Sequence of chain 2.B:
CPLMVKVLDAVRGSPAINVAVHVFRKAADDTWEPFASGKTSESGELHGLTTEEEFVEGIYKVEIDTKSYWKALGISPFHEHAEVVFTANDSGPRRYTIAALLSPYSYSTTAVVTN

The protein below binds the small molecule below.
Small molecule (SMILES): C[C@]12CC[C@@H]3c4ccc(O)cc4CC[C@H]3[C@@H]1C[C@@H](Br)[C@@H]2O

Sequence of chain 1.B:
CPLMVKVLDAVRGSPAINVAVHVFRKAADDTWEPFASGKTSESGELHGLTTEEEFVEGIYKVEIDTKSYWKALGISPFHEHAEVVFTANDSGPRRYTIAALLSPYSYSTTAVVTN

Binding-site contacts:
Ligand atom C2 contacts residue LEU17 of chain 1.B at 3.4 Å (hydrophobic).
Ligand atom C17 contacts residue LYS15 of chain 1.B at 3.5 Å.
Ligand atom C15 contacts residue ESZ1 of chain 2.F at 0.6 Å.
Ligand atom C18 contacts residue LYS15 of chain 1.B at 3.7 Å.
Ligand atom BR2 contacts residue ESZ1 of chain 2.F at 2.1 Å.
Ligand atom O1 contacts residue LEU110 of chain 2.B at 3.6 Å.
Ligand atom C3 contacts residue LEU17 of chain 1.B at 3.4 Å (hydrophobic).
Ligand atom C3 contacts residue ALA108 of chain 2.B at 3.3 Å (hydrophobic).
Ligand atom O1 contacts residue ESZ1 of chain 2.F at 1.3 Å.
Ligand atom C2 contacts residue ESZ1 of chain 2.F at 0.9 Å.
Ligand atom C10 contacts residue ESZ1 of chain 2.F at 0.9 Å.
Ligand atom C5 contacts residue ESZ1 of chain 2.F at 0.9 Å.
Ligand atom O3 contacts residue ESZ1 of chain 2.F at 3.5 Å.
Ligand atom C20 contacts residue ESZ1 of chain 2.F at 1.5 Å.
Ligand atom C12 contacts residue ESZ1 of chain 2.F at 0.7 Å.
Ligand atom C14 contacts residue ALA108 of chain 1.B at 3.8 Å (hydrophobic).
Ligand atom C16 contacts residue LYS15 of chain 1.B at 3.6 Å.
Ligand atom C9 contacts residue ESZ1 of chain 2.F at 0.3 Å.
Ligand atom C4 contacts residue LEU17 of chain 1.B at 3.5 Å (hydrophobic).
Ligand atom C18 contacts residue ESZ1 of chain 2.F at 2.3 Å.
Ligand atom C6 contacts residue ESZ1 of chain 2.F at 1.7 Å.
Ligand atom C4 contacts residue ESZ1 of chain 2.F at 0.3 Å.
Ligand atom C16 contacts residue LYS15 of chain 2.B at 3.8 Å.
Ligand atom C3 contacts residue ESZ1 of chain 2.F at 1.6 Å.
Ligand atom C8 contacts residue ESZ1 of chain 2.F at 1.5 Å.
Ligand atom BR2 contacts residue THR119 of chain 1.B at 3.4 Å.
Ligand atom C21 contacts residue ESZ1 of chain 2.F at 0.6 Å.
Ligand atom C9 contacts residue LEU17 of chain 2.B at 3.8 Å (hydrophobic).
Ligand atom C18 contacts residue LYS15 of chain 2.B at 3.6 Å.
Ligand atom C7 contacts residue ESZ1 of chain 2.F at 0.4 Å.
Ligand atom C20 contacts residue LEU17 of chain 1.B at 3.8 Å (hydrophobic).
Ligand atom C16 contacts residue ESZ1 of chain 2.F at 0.6 Å.
Ligand atom C17 contacts residue LYS15 of chain 2.B at 3.4 Å.
Ligand atom C19 contacts residue ESZ1 of chain 2.F at 2.2 Å.
Ligand atom C17 contacts residue ESZ1 of chain 2.F at 1.4 Å.
Ligand atom C4 contacts residue ALA108 of chain 2.B at 3.9 Å (hydrophobic).
Ligand atom BR2 contacts residue SER117 of chain 1.B at 3.4 Å.
Ligand atom C9 contacts residue ALA108 of chain 1.B at 3.8 Å (hydrophobic).
Ligand atom C8 contacts residue THR119 of chain 1.B at 3.6 Å.
Ligand atom C14 contacts residue ESZ1 of chain 2.F at 1.2 Å.